Binding-site contacts:
Ligand atom C15 contacts residue THR161 of chain 1.A at 3.7 Å.
Ligand atom O7 contacts residue ALA162 of chain 1.A at 3.2 Å.
Ligand atom N6 contacts residue ASN122 of chain 1.A at 2.9 Å (h-bond).
Ligand atom C16 contacts residue THR161 of chain 1.A at 3.1 Å.
Ligand atom C16 contacts residue ALA162 of chain 1.A at 3.6 Å (hydrophobic).
Ligand atom N8 contacts residue PHE74 of chain 1.A at 3.6 Å.
Ligand atom C17 contacts residue ASP45 of chain 1.A at 3.7 Å.
Ligand atom O6 contacts residue ASN122 of chain 1.A at 3.2 Å (h-bond).
Ligand atom O5 contacts residue HIS71 of chain 1.A at 3.6 Å.
Ligand atom C1 contacts residue ASP150 of chain 4.A at 3.6 Å.
Ligand atom N5 contacts residue TYR163 of chain 1.A at 3.1 Å.
Ligand atom N1 contacts residue ASP150 of chain 4.A at 3.0 Å (salt-bridge).
Ligand atom C23 contacts residue GLU123 of chain 1.A at 3.5 Å.
Ligand atom C16 contacts residue PHE74 of chain 1.A at 3.3 Å (hydrophobic).
Ligand atom O6 contacts residue GLU123 of chain 1.A at 2.9 Å (salt-bridge).
Ligand atom O4 contacts residue TYR192 of chain 4.A at 3.6 Å.
Ligand atom C14 contacts residue ASP45 of chain 1.A at 3.7 Å.
Ligand atom C24 contacts residue GLU123 of chain 1.A at 3.3 Å.
Ligand atom C contacts residue TYR163 of chain 1.A at 3.6 Å (hydrophobic).
Ligand atom C15 contacts residue ASN122 of chain 1.A at 3.6 Å.
Ligand atom N7 contacts residue TYR75 of chain 1.A at 3.2 Å.
Ligand atom N7 contacts residue SER158 of chain 1.A at 3.2 Å (h-bond).
Ligand atom C6 contacts residue TYR163 of chain 1.A at 3.7 Å (hydrophobic).
Ligand atom N8 contacts residue THR161 of chain 1.A at 2.6 Å (h-bond).
Ligand atom N7 contacts residue ASN122 of chain 1.A at 2.6 Å (h-bond).
Ligand atom O7 contacts residue ASN122 of chain 1.A at 3.6 Å.
Ligand atom C24 contacts residue TYR163 of chain 1.A at 3.6 Å (hydrophobic).
Ligand atom C5 contacts residue TYR163 of chain 1.A at 3.1 Å (hydrophobic).
Ligand atom O7 contacts residue TYR163 of chain 1.A at 3.3 Å.
Ligand atom N4 contacts residue TYR163 of chain 1.A at 3.7 Å.
Ligand atom C15 contacts residue ALA162 of chain 1.A at 3.4 Å (hydrophobic).
Ligand atom C10 contacts residue GLY46 of chain 1.A at 3.7 Å.
Ligand atom C11 contacts residue LEU49 of chain 1.A at 3.7 Å (hydrophobic).
Ligand atom O1 contacts residue LEU49 of chain 1.A at 3.4 Å.
Ligand atom O6 contacts residue ASP222 of chain 1.A at 3.7 Å.
Ligand atom N8 contacts residue ALA162 of chain 1.A at 3.4 Å (h-bond).
Ligand atom O7 contacts residue GLU123 of chain 1.A at 2.6 Å (salt-bridge).
Ligand atom C contacts residue ASP150 of chain 4.A at 3.2 Å.
Ligand atom C14 contacts residue ALA162 of chain 1.A at 3.4 Å (hydrophobic).
Ligand atom C10 contacts residue LEU49 of chain 1.A at 3.7 Å (hydrophobic).

A protein and the small-molecule ligand that binds it are described below.
Small molecule (SMILES): NCCNc1ncnc2c1ncn2[C@@H]1O[C@H](COCC#Cc2nc3c(N)ncnc3n2[C@@H]2O[C@H](CO)[C@@H](O)[C@H]2O)[C@@H](O)[C@H]1O

Sequence of chain 1.A:
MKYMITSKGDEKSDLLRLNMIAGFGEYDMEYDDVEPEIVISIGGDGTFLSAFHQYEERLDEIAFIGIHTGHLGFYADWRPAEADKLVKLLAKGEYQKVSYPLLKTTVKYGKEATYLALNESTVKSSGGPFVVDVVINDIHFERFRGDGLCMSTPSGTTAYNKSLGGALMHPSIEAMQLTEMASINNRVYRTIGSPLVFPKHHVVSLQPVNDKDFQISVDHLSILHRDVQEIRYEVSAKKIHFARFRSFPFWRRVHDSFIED

Sequence of chain 4.A:
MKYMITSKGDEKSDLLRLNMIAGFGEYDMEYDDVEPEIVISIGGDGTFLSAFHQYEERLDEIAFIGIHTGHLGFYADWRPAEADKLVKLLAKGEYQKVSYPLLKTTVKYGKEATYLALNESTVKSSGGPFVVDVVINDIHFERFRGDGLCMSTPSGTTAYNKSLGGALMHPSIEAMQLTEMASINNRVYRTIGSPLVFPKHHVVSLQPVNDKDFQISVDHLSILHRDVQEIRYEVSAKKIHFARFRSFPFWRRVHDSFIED